Binding-site contacts:
Ligand atom O31 contacts residue GLU183 of chain 1.A at 2.6 Å (salt-bridge).
Ligand atom O32 contacts residue ARG184 of chain 1.A at 3.0 Å (salt-bridge).
Ligand atom C31 contacts residue GLU183 of chain 1.A at 3.4 Å.
Ligand atom C22 contacts residue SER182 of chain 1.A at 4.1 Å.
Ligand atom O32 contacts residue GLU183 of chain 1.A at 3.4 Å (salt-bridge).
Ligand atom C23 contacts residue SER182 of chain 1.A at 4.3 Å.
Ligand atom C31 contacts residue ARG184 of chain 1.A at 4.0 Å.
Ligand atom O32 contacts residue SER182 of chain 1.A at 3.6 Å.
Ligand atom C31 contacts residue SER182 of chain 1.A at 3.8 Å.
Ligand atom O31 contacts residue SER182 of chain 1.A at 3.4 Å.
Ligand atom O31 contacts residue ARG184 of chain 1.A at 4.1 Å.

Sequence of chain 1.A:
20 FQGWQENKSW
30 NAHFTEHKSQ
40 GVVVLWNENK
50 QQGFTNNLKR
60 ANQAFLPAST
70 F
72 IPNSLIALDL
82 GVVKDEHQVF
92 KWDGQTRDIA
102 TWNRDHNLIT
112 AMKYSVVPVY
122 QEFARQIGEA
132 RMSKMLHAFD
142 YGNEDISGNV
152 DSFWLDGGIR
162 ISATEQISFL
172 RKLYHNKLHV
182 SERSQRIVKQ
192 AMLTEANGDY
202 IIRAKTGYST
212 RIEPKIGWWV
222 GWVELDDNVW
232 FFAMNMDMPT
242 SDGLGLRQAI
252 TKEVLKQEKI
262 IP

The small molecule below binds the protein below.
Small molecule (SMILES): [H]/N=C\NCCS[C@H]1C[C@H]([C@H](C(=O)O)[C@@H](C)O)N=C1C(=O)O